This protein binds this small molecule.
Small molecule (SMILES): Nc1ccnc2ccc(Cl)cc12

Binding-site contacts:
Ligand atom C02 contacts residue TRP407 of chain 1.B at 4.0 Å (hydrophobic).
Ligand atom C02 contacts residue FAD1 of chain 1.F at 3.2 Å.
Ligand atom C06 contacts residue FAD1 of chain 1.F at 3.6 Å.
Ligand atom N05 contacts residue FAD1 of chain 1.F at 3.7 Å.
Ligand atom N01 contacts residue FAD1 of chain 1.F at 3.2 Å (h-bond).
Ligand atom C09 contacts residue GLU238 of chain 1.B at 4.2 Å.
Ligand atom C11 contacts residue PHE234 of chain 1.B at 3.2 Å (hydrophobic).
Ligand atom CL10 contacts residue PHE234 of chain 1.B at 4.1 Å.
Ligand atom C09 contacts residue PHE234 of chain 1.B at 3.3 Å (hydrophobic).
Ligand atom C04 contacts residue FAD1 of chain 1.F at 3.6 Å.
Ligand atom C07 contacts residue PHE234 of chain 1.B at 3.8 Å (hydrophobic).
Ligand atom C08 contacts residue PHE234 of chain 1.B at 3.6 Å (hydrophobic).
Ligand atom C11 contacts residue GLU238 of chain 1.B at 3.3 Å.
Ligand atom N01 contacts residue TRP407 of chain 1.B at 3.2 Å (h-bond).
Ligand atom C07 contacts residue FAD1 of chain 1.F at 3.7 Å.
Ligand atom N05 contacts residue HIS378 of chain 1.B at 3.5 Å.
Ligand atom C06 contacts residue PHE234 of chain 1.B at 3.4 Å (hydrophobic).
Ligand atom C02 contacts residue GLU238 of chain 1.B at 4.0 Å.
Ligand atom C09 contacts residue FAD1 of chain 1.F at 3.3 Å.
Ligand atom CL10 contacts residue GLU238 of chain 1.B at 3.4 Å.
Ligand atom C03 contacts residue PHE234 of chain 1.B at 3.6 Å (hydrophobic).
Ligand atom C03 contacts residue FAD1 of chain 1.F at 3.6 Å.
Ligand atom C12 contacts residue PHE234 of chain 1.B at 3.4 Å (hydrophobic).
Ligand atom C04 contacts residue PHE234 of chain 1.B at 3.6 Å (hydrophobic).
Ligand atom C11 contacts residue FAD1 of chain 1.F at 3.2 Å.
Ligand atom C08 contacts residue FAD1 of chain 1.F at 3.6 Å.
Ligand atom CL10 contacts residue LEU235 of chain 1.B at 3.4 Å.
Ligand atom C09 contacts residue LEU235 of chain 1.B at 4.0 Å (hydrophobic).
Ligand atom CL10 contacts residue FAD1 of chain 1.F at 3.2 Å.
Ligand atom C02 contacts residue PHE234 of chain 1.B at 3.5 Å (hydrophobic).
Ligand atom CL10 contacts residue SER100 of chain 1.B at 3.7 Å.
Ligand atom N05 contacts residue PHE234 of chain 1.B at 3.5 Å.
Ligand atom C12 contacts residue FAD1 of chain 1.F at 3.3 Å.
Ligand atom C03 contacts residue PHE406 of chain 1.B at 3.4 Å (hydrophobic).
Ligand atom C03 contacts residue TRP407 of chain 1.B at 3.8 Å (hydrophobic).
Ligand atom N01 contacts residue GLU238 of chain 1.B at 3.0 Å (salt-bridge).
Ligand atom C04 contacts residue PHE406 of chain 1.B at 3.4 Å (hydrophobic).
Ligand atom C12 contacts residue GLU238 of chain 1.B at 4.1 Å.
Ligand atom N01 contacts residue PHE234 of chain 1.B at 3.8 Å.
Ligand atom C04 contacts residue HIS378 of chain 1.B at 3.8 Å.

Sequence of chain 1.B:
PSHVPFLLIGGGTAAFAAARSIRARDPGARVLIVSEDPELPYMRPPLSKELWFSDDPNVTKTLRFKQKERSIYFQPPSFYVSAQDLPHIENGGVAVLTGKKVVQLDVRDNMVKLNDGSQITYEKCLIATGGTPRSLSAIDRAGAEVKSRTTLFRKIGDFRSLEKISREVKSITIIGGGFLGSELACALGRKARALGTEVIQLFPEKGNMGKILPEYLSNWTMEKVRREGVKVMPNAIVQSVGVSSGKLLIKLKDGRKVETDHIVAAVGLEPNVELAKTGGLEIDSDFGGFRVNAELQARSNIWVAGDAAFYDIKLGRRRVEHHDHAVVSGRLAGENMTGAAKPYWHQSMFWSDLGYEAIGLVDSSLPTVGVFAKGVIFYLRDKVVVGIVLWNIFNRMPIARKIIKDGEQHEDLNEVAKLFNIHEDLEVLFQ